A protein and the small-molecule ligand that binds it are described below.
Small molecule (SMILES): CC(=O)N[C@H]1[C@H](O[C@H]2[C@H](O)[C@@H](NC(C)=O)CO[C@@H]2CO[C@@H]2O[C@@H](C)[C@@H](O)[C@@H](O)[C@@H]2O)O[C@H](CO)[C@@H](O)[C@@H]1O

Sequence of chain 6.C:
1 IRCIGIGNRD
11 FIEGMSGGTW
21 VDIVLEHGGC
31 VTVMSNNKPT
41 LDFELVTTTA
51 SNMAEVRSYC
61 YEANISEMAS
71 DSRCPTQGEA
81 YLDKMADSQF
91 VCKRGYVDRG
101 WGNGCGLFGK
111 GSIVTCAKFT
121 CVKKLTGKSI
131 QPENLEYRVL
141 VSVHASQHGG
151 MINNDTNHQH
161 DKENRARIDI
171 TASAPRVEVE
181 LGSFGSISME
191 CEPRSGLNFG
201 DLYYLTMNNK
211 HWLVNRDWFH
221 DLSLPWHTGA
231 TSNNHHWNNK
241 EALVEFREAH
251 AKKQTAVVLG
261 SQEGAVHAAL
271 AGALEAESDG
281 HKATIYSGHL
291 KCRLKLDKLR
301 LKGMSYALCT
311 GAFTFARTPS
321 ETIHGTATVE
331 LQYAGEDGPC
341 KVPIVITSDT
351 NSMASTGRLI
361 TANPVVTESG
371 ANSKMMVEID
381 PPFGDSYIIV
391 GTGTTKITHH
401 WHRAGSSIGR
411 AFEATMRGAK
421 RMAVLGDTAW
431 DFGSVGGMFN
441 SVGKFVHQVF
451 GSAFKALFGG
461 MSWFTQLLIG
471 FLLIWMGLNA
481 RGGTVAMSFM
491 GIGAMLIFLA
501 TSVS

Binding-site contacts:
Ligand atom C3 contacts residue MET151 of chain 6.C at 4.1 Å (hydrophobic).
Ligand atom O5 contacts residue MET151 of chain 6.C at 3.9 Å.
Ligand atom C6 contacts residue THR156 of chain 6.C at 3.8 Å.
Ligand atom N2 contacts residue GLY150 of chain 6.C at 3.5 Å (h-bond).
Ligand atom C5 contacts residue ASN154 of chain 6.C at 3.6 Å.
Ligand atom C1 contacts residue GLY150 of chain 6.C at 4.0 Å.
Ligand atom N2 contacts residue ASN154 of chain 6.C at 2.9 Å (h-bond).
Ligand atom C8 contacts residue GLY150 of chain 6.C at 3.7 Å.
Ligand atom C3 contacts residue ASN154 of chain 6.C at 3.8 Å.
Ligand atom O7 contacts residue HIS148 of chain 6.C at 3.6 Å.
Ligand atom C8 contacts residue THR156 of chain 6.C at 4.2 Å.
Ligand atom C4 contacts residue MET151 of chain 6.C at 3.9 Å (hydrophobic).
Ligand atom C1 contacts residue MET151 of chain 6.C at 4.2 Å (hydrophobic).
Ligand atom C1 contacts residue THR156 of chain 6.C at 4.3 Å.
Ligand atom O7 contacts residue ASN154 of chain 6.C at 4.0 Å.
Ligand atom C7 contacts residue ASN154 of chain 6.C at 3.7 Å.
Ligand atom O5 contacts residue THR156 of chain 6.C at 3.8 Å.
Ligand atom C2 contacts residue MET151 of chain 6.C at 4.3 Å (hydrophobic).
Ligand atom O5 contacts residue ASN157 of chain 6.C at 4.2 Å.
Ligand atom O7 contacts residue GLY150 of chain 6.C at 2.9 Å (h-bond).
Ligand atom O5 contacts residue ASN154 of chain 6.C at 2.3 Å (h-bond).
Ligand atom O6 contacts residue MET151 of chain 6.C at 4.4 Å.
Ligand atom C4 contacts residue ASN154 of chain 6.C at 4.2 Å.
Ligand atom C5 contacts residue THR156 of chain 6.C at 4.1 Å.
Ligand atom C6 contacts residue THR156 of chain 6.C at 3.9 Å.
Ligand atom C2 contacts residue GLY150 of chain 6.C at 3.8 Å.
Ligand atom C1 contacts residue ASN154 of chain 6.C at 1.4 Å.
Ligand atom C7 contacts residue GLY150 of chain 6.C at 3.1 Å.
Ligand atom C6 contacts residue ASN157 of chain 6.C at 3.7 Å.
Ligand atom C2 contacts residue ASN154 of chain 6.C at 2.4 Å.
Ligand atom C8 contacts residue ASN157 of chain 6.C at 3.3 Å.
Ligand atom C5 contacts residue MET151 of chain 6.C at 3.8 Å (hydrophobic).
Ligand atom C6 contacts residue ASP161 of chain 6.C at 3.7 Å.
Ligand atom O5 contacts residue THR156 of chain 6.C at 4.1 Å.
Ligand atom C5 contacts residue THR156 of chain 6.C at 3.8 Å.